Sequence of chain 1.A:
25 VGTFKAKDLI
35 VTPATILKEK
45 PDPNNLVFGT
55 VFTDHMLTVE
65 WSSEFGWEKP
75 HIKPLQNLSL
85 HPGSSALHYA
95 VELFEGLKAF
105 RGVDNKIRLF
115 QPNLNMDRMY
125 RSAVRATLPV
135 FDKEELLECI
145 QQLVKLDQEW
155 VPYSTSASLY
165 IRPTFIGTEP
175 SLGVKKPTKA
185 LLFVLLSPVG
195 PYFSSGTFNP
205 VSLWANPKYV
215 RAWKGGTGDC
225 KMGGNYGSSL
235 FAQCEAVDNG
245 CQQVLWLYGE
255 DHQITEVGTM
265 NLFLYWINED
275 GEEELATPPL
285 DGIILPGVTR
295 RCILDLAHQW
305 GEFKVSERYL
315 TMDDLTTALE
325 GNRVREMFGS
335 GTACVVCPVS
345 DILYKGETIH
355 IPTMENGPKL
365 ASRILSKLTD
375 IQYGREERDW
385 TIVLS

Binding-site contacts:
Ligand atom F22 contacts residue TYR164 of chain 1.B at 3.3 Å.
Ligand atom O13 contacts residue LEU176 of chain 1.A at 4.0 Å.
Ligand atom C15 contacts residue GLN237 of chain 1.B at 3.6 Å.
Ligand atom C7 contacts residue GLN247 of chain 1.B at 3.5 Å.
Ligand atom N12 contacts residue LEU176 of chain 1.A at 3.9 Å.
Ligand atom C19 contacts residue TYR93 of chain 1.A at 4.2 Å (hydrophobic).
Ligand atom C5 contacts residue THR263 of chain 1.B at 3.3 Å.
Ligand atom F22 contacts residue PHE98 of chain 1.B at 4.3 Å.
Ligand atom C19 contacts residue ARG166 of chain 1.B at 4.1 Å.
Ligand atom CL1 contacts residue TYR196 of chain 1.B at 3.3 Å.
Ligand atom C17 contacts residue THR263 of chain 1.B at 4.2 Å.
Ligand atom C10 contacts residue ALA337 of chain 1.B at 3.8 Å (hydrophobic).
Ligand atom F21 contacts residue VAL178 of chain 1.A at 3.9 Å.
Ligand atom O11 contacts residue ALA337 of chain 1.B at 3.4 Å.
Ligand atom C15 contacts residue GLN247 of chain 1.B at 3.3 Å.
Ligand atom F21 contacts residue PHE98 of chain 1.B at 4.1 Å.
Ligand atom F22 contacts residue TYR93 of chain 1.A at 3.4 Å.
Ligand atom O13 contacts residue PHE52 of chain 1.B at 3.8 Å.
Ligand atom N12 contacts residue PHE52 of chain 1.B at 3.7 Å.
Ligand atom F21 contacts residue THR263 of chain 1.B at 4.0 Å.
Ligand atom C3 contacts residue GLN247 of chain 1.B at 3.5 Å.
Ligand atom C6 contacts residue PHE52 of chain 1.B at 3.9 Å (hydrophobic).
Ligand atom O8 contacts residue GLN247 of chain 1.B at 3.4 Å (h-bond).
Ligand atom F23 contacts residue TYR164 of chain 1.B at 3.8 Å.
Ligand atom N12 contacts residue VAL178 of chain 1.A at 3.5 Å.
Ligand atom O13 contacts residue VAL178 of chain 1.A at 3.2 Å (h-bond).
Ligand atom C15 contacts residue VAL178 of chain 1.A at 4.1 Å (hydrophobic).
Ligand atom F22 contacts residue ARG166 of chain 1.B at 2.8 Å.
Ligand atom F21 contacts residue TYR93 of chain 1.A at 4.1 Å.
Ligand atom C17 contacts residue VAL178 of chain 1.A at 4.3 Å (hydrophobic).
Ligand atom O11 contacts residue THR263 of chain 1.B at 3.2 Å (h-bond).
Ligand atom C15 contacts residue GLN246 of chain 1.B at 4.0 Å.
Ligand atom N2 contacts residue THR263 of chain 1.B at 4.0 Å.
Ligand atom O8 contacts residue THR263 of chain 1.B at 4.0 Å.
Ligand atom C19 contacts residue TYR164 of chain 1.B at 4.1 Å (hydrophobic).
Ligand atom O13 contacts residue GLY177 of chain 1.A at 3.5 Å.
Ligand atom C6 contacts residue VAL178 of chain 1.A at 4.0 Å (hydrophobic).
Ligand atom C5 contacts residue ALA337 of chain 1.B at 3.6 Å (hydrophobic).
Ligand atom F22 contacts residue PHE52 of chain 1.B at 4.2 Å.
Ligand atom C10 contacts residue THR263 of chain 1.B at 3.4 Å.

Sequence of chain 1.B:
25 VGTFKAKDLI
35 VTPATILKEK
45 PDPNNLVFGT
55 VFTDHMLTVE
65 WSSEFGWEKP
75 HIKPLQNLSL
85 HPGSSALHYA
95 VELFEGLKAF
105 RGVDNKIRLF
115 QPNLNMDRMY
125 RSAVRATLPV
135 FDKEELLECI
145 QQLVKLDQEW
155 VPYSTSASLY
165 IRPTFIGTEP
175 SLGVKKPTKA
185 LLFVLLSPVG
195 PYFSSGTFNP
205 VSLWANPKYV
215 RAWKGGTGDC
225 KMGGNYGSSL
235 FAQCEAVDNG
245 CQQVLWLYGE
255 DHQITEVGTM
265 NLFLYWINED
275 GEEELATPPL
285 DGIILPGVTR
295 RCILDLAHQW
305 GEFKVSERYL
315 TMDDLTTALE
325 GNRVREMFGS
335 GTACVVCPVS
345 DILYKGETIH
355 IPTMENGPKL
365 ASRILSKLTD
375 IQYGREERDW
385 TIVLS

This small molecule binds to this protein.
Small molecule (SMILES): COc1cc(OC)c(-n2c(=O)cc(C(F)(F)F)[nH]c2=O)cc1Cl